The small molecule below binds the protein below.
Small molecule (SMILES): CC(=O)N[C@@H]1[C@@H](O)[C@H](O)[C@@H](CO)O[C@H]1O

Sequence of chain 1.C:
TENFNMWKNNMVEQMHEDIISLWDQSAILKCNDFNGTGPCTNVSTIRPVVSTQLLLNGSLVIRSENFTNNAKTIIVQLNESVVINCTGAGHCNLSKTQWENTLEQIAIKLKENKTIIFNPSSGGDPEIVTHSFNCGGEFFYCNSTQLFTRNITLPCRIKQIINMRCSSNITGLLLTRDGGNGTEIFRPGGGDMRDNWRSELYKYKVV

Binding-site contacts:
Ligand atom C3 contacts residue HIS159 of chain 1.C at 3.9 Å.
Ligand atom C8 contacts residue THR236 of chain 1.C at 4.2 Å.
Ligand atom C4 contacts residue ASN161 of chain 1.C at 4.2 Å.
Ligand atom C1 contacts residue ASN161 of chain 1.C at 1.4 Å.
Ligand atom O5 contacts residue HIS159 of chain 1.C at 4.2 Å.
Ligand atom C2 contacts residue HIS159 of chain 1.C at 3.5 Å.
Ligand atom O6 contacts residue ARG265 of chain 1.C at 4.3 Å.
Ligand atom O6 contacts residue ASN161 of chain 1.C at 4.1 Å.
Ligand atom N2 contacts residue ASN161 of chain 1.C at 3.1 Å (h-bond).
Ligand atom O7 contacts residue ASN161 of chain 1.C at 4.1 Å.
Ligand atom C7 contacts residue ASN161 of chain 1.C at 3.9 Å.
Ligand atom C6 contacts residue ARG265 of chain 1.C at 4.3 Å.
Ligand atom O3 contacts residue HIS159 of chain 1.C at 3.7 Å.
Ligand atom C4 contacts residue HIS159 of chain 1.C at 3.9 Å.
Ligand atom N2 contacts residue HIS159 of chain 1.C at 4.3 Å.
Ligand atom C2 contacts residue ASN161 of chain 1.C at 2.6 Å.
Ligand atom O5 contacts residue ASN161 of chain 1.C at 2.1 Å (h-bond).
Ligand atom C1 contacts residue HIS159 of chain 1.C at 4.3 Å.
Ligand atom N2 contacts residue THR236 of chain 1.C at 4.3 Å.
Ligand atom C6 contacts residue ASN161 of chain 1.C at 4.4 Å.
Ligand atom C8 contacts residue ASN161 of chain 1.C at 4.4 Å.
Ligand atom C5 contacts residue ASN161 of chain 1.C at 3.5 Å.
Ligand atom C3 contacts residue ASN161 of chain 1.C at 3.9 Å.